Sequence of chain 1.D:
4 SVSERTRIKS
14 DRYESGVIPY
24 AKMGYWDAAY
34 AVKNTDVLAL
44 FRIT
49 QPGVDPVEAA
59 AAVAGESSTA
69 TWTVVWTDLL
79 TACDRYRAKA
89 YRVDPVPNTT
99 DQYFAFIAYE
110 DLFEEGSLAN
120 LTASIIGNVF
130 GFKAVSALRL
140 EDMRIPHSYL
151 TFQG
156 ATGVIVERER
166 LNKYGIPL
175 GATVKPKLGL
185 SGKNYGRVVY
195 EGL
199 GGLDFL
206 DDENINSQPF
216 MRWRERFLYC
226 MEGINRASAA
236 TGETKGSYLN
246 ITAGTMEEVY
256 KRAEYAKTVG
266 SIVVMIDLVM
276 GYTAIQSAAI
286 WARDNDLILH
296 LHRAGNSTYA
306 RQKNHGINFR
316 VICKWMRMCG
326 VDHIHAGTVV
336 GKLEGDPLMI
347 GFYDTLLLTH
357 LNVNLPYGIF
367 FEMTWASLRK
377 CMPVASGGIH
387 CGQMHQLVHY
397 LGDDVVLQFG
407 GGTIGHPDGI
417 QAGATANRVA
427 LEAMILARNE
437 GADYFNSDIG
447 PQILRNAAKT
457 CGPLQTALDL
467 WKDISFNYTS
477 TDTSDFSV

Binding-site contacts:
Ligand atom CE3 contacts residue PHE104 of chain 1.D at 4.1 Å (hydrophobic).
Ligand atom CZ2 contacts residue ASP92 of chain 1.D at 3.6 Å.
Ligand atom O contacts residue VAL35 of chain 1.D at 3.8 Å.
Ligand atom C contacts residue ASN37 of chain 1.D at 4.3 Å.
Ligand atom CB contacts residue VAL35 of chain 1.D at 4.4 Å (hydrophobic).
Ligand atom ND2 contacts residue PHE104 of chain 1.D at 4.4 Å.
Ligand atom CD2 contacts residue PHE104 of chain 1.D at 3.8 Å (hydrophobic).
Ligand atom CE contacts residue ARG90 of chain 1.D at 3.0 Å.
Ligand atom CD1 contacts residue PHE104 of chain 1.D at 4.3 Å (hydrophobic).
Ligand atom CZ2 contacts residue PHE104 of chain 1.D at 4.1 Å (hydrophobic).
Ligand atom OD1 contacts residue TYR89 of chain 1.D at 3.0 Å (h-bond).
Ligand atom OD1 contacts residue VAL35 of chain 1.D at 4.4 Å.
Ligand atom CZ3 contacts residue LEU361 of chain 1.D at 4.1 Å (hydrophobic).
Ligand atom CG contacts residue TYR89 of chain 1.D at 4.0 Å (hydrophobic).
Ligand atom CE2 contacts residue PHE104 of chain 1.D at 3.8 Å (hydrophobic).
Ligand atom OE1 contacts residue ASN37 of chain 1.D at 2.9 Å (h-bond).
Ligand atom O contacts residue TYR89 of chain 1.D at 3.9 Å.
Ligand atom CE3 contacts residue LEU361 of chain 1.D at 4.3 Å (hydrophobic).
Ligand atom CA contacts residue VAL35 of chain 1.D at 4.3 Å (hydrophobic).
Ligand atom CZ3 contacts residue PHE482 of chain 1.D at 4.3 Å (hydrophobic).
Ligand atom CZ3 contacts residue PHE104 of chain 1.D at 4.4 Å (hydrophobic).
Ligand atom N contacts residue VAL35 of chain 1.D at 3.3 Å.
Ligand atom NE1 contacts residue PHE104 of chain 1.D at 4.0 Å.
Ligand atom CG contacts residue PHE104 of chain 1.D at 4.1 Å (hydrophobic).
Ligand atom CE2 contacts residue ASP92 of chain 1.D at 4.0 Å.
Ligand atom CG contacts residue VAL35 of chain 1.D at 3.7 Å (hydrophobic).
Ligand atom SD contacts residue ARG90 of chain 1.D at 2.4 Å.
Ligand atom C contacts residue VAL35 of chain 1.D at 3.7 Å (hydrophobic).
Ligand atom NE1 contacts residue ARG90 of chain 1.D at 3.8 Å.
Ligand atom CD1 contacts residue ARG90 of chain 1.D at 4.2 Å.
Ligand atom CA contacts residue VAL35 of chain 1.D at 3.5 Å (hydrophobic).
Ligand atom CG contacts residue ARG90 of chain 1.D at 4.1 Å.
Ligand atom CE contacts residue PHE104 of chain 1.D at 3.7 Å (hydrophobic).
Ligand atom CB contacts residue VAL35 of chain 1.D at 4.4 Å (hydrophobic).
Ligand atom CH2 contacts residue PHE102 of chain 1.D at 4.2 Å (hydrophobic).
Ligand atom CD contacts residue ASN37 of chain 1.D at 3.7 Å.
Ligand atom C contacts residue VAL35 of chain 1.D at 4.5 Å (hydrophobic).
Ligand atom CG contacts residue ASN37 of chain 1.D at 3.9 Å.
Ligand atom N contacts residue VAL35 of chain 1.D at 4.4 Å.
Ligand atom NE1 contacts residue ASP92 of chain 1.D at 3.7 Å.

A protein and the small-molecule ligand that binds it are described below.
Small molecule (SMILES): CSCC[C@H](NC(=O)[C@H](CO)NC(=O)CNC(=O)[C@H](CC1=c2ccccc2=NC1)NC(=O)[C@H](CCC(=O)O)NC(=O)[C@H](C)NC(=O)[C@H](C)N)C(=O)N[C@@H](CC(N)=O)C(=O)N[C@H](C=O)CCC(N)=O